Sequence of chain 1.A:
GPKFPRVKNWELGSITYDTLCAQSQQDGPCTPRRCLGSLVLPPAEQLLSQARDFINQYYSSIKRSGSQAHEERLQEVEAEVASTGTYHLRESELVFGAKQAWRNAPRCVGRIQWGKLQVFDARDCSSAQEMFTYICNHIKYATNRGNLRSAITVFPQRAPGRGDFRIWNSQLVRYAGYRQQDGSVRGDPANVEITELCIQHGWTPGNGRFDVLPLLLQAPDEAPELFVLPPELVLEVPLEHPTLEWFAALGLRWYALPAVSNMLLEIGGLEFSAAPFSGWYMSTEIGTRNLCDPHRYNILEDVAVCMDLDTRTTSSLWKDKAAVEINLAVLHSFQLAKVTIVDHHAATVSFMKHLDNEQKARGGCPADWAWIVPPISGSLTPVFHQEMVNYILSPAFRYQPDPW

The small molecule below binds the protein below.
Small molecule (SMILES): Cc1cc(N)nc(C[C@@H]2CNC[C@@H]2OCCN[C@@H]2C[C@H]2c2cccc(Cl)c2)c1

Sequence of chain 1.B:
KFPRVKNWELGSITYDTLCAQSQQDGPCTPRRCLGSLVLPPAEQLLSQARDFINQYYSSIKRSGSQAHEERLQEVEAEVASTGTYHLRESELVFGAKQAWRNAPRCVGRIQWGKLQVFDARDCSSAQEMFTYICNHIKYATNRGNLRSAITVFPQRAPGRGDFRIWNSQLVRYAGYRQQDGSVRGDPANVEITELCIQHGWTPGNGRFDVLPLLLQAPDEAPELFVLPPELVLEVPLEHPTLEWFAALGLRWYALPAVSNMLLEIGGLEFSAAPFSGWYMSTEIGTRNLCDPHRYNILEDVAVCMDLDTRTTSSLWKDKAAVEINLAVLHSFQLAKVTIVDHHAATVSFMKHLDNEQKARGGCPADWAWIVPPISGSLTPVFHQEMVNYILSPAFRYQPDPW

Binding-site contacts:
Ligand atom C03 contacts residue VAL67 of chain 1.B at 3.6 Å (hydrophobic).
Ligand atom C07 contacts residue TYR438 of chain 1.B at 3.6 Å (hydrophobic).
Ligand atom C10 contacts residue GLU324 of chain 1.B at 3.5 Å.
Ligand atom C25 contacts residue TRP319 of chain 1.B at 3.0 Å (hydrophobic).
Ligand atom C10 contacts residue GLN210 of chain 1.B at 3.7 Å.
Ligand atom C25 contacts residue HEM1 of chain 1.J at 3.5 Å.
Ligand atom N1' contacts residue HEM1 of chain 1.J at 2.7 Å (h-bond).
Ligand atom C5' contacts residue H4B1 of chain 1.K at 3.7 Å.
Ligand atom N01 contacts residue HEM1 of chain 1.J at 2.7 Å (h-bond).
Ligand atom C13 contacts residue VAL299 of chain 1.B at 3.6 Å (hydrophobic).
Ligand atom C05 contacts residue TYR438 of chain 1.B at 3.7 Å (hydrophobic).
Ligand atom C06 contacts residue HEM1 of chain 1.J at 3.6 Å.
Ligand atom N12 contacts residue HEM1 of chain 1.J at 3.1 Å (h-bond).
Ligand atom CL23 contacts residue GLY318 of chain 1.B at 3.6 Å.
Ligand atom C24 contacts residue HEM1 of chain 1.J at 3.3 Å.
Ligand atom C02 contacts residue HEM1 of chain 1.J at 3.6 Å.
Ligand atom C21 contacts residue GLU324 of chain 1.B at 3.7 Å.
Ligand atom C24 contacts residue TRP319 of chain 1.B at 3.5 Å (hydrophobic).
Ligand atom C14 contacts residue GLU324 of chain 1.B at 2.9 Å.
Ligand atom C02 contacts residue TYR438 of chain 1.B at 3.4 Å (hydrophobic).
Ligand atom C11 contacts residue GLU324 of chain 1.B at 3.4 Å.
Ligand atom N12 contacts residue GLU324 of chain 1.B at 2.8 Å (salt-bridge).
Ligand atom C03 contacts residue TYR438 of chain 1.B at 3.3 Å (hydrophobic).
Ligand atom C08 contacts residue HEM1 of chain 1.J at 3.6 Å.
Ligand atom C15 contacts residue PRO297 of chain 1.B at 3.7 Å (hydrophobic).
Ligand atom C11 contacts residue GLN210 of chain 1.B at 3.3 Å.
Ligand atom C15 contacts residue GLU324 of chain 1.B at 3.4 Å.
Ligand atom C2' contacts residue HEM1 of chain 1.J at 3.4 Å.
Ligand atom N02 contacts residue HEM1 of chain 1.J at 2.8 Å (h-bond).
Ligand atom N02 contacts residue ARG146 of chain 1.B at 3.4 Å (salt-bridge).
Ligand atom C2' contacts residue TRP410 of chain 1.B at 3.3 Å (hydrophobic).
Ligand atom C26 contacts residue GLU324 of chain 1.B at 3.5 Å.
Ligand atom C5' contacts residue HEM1 of chain 1.J at 3.5 Å.
Ligand atom C2' contacts residue H4B1 of chain 1.K at 3.4 Å.
Ligand atom CL23 contacts residue HEM1 of chain 1.J at 3.4 Å.
Ligand atom CL23 contacts residue PHE316 of chain 1.B at 3.6 Å.
Ligand atom N1' contacts residue H4B1 of chain 1.K at 2.8 Å (h-bond).
Ligand atom O09 contacts residue HEM1 of chain 1.J at 3.5 Å (h-bond).
Ligand atom C13 contacts residue GLU324 of chain 1.B at 3.5 Å.
Ligand atom C04 contacts residue TYR438 of chain 1.B at 3.3 Å (hydrophobic).